The small molecule below binds the protein below.
Small molecule (SMILES): C[S@](=O)c1ccc(-c2nc(-c3ccc(F)cc3)c(-c3ccncc3)[nH]2)cc1

Binding-site contacts:
Ligand atom O2 contacts residue SER154 of chain 1.A at 2.8 Å (h-bond).
Ligand atom FD3 contacts residue LEU104 of chain 1.A at 3.1 Å.
Ligand atom CB2 contacts residue MET109 of chain 1.A at 3.5 Å (hydrophobic).
Ligand atom NB1 contacts residue ALA51 of chain 1.A at 3.5 Å.
Ligand atom CB3 contacts residue THR106 of chain 1.A at 3.8 Å.
Ligand atom CD4 contacts residue LYS53 of chain 1.A at 3.8 Å.
Ligand atom CA2 contacts residue SER154 of chain 1.A at 3.5 Å.
Ligand atom CB4 contacts residue LEU167 of chain 1.A at 4.0 Å (hydrophobic).
Ligand atom CA4 contacts residue ASP168 of chain 1.A at 3.6 Å.
Ligand atom FD3 contacts residue THR106 of chain 1.A at 3.8 Å.
Ligand atom NB1 contacts residue LEU108 of chain 1.A at 3.7 Å.
Ligand atom CB3 contacts residue ALA51 of chain 1.A at 3.7 Å (hydrophobic).
Ligand atom CC2 contacts residue LEU167 of chain 1.A at 3.6 Å (hydrophobic).
Ligand atom CD1 contacts residue LYS53 of chain 1.A at 3.8 Å.
Ligand atom C1 contacts residue ASP168 of chain 1.A at 3.0 Å.
Ligand atom CD4 contacts residue ALA51 of chain 1.A at 3.6 Å (hydrophobic).
Ligand atom C1 contacts residue LYS152 of chain 1.A at 3.9 Å.
Ligand atom CA5 contacts residue TYR35 of chain 1.A at 3.3 Å (hydrophobic).
Ligand atom C1 contacts residue ASN155 of chain 1.A at 3.4 Å.
Ligand atom CD5 contacts residue THR106 of chain 1.A at 3.8 Å.
Ligand atom CB2 contacts residue HIS107 of chain 1.A at 3.6 Å.
Ligand atom CA4 contacts residue TYR35 of chain 1.A at 3.3 Å (hydrophobic).
Ligand atom CB6 contacts residue MET109 of chain 1.A at 3.2 Å (hydrophobic).
Ligand atom CD5 contacts residue LYS53 of chain 1.A at 3.9 Å.
Ligand atom NC3 contacts residue LEU167 of chain 1.A at 3.9 Å.
Ligand atom CB6 contacts residue ALA51 of chain 1.A at 4.0 Å (hydrophobic).
Ligand atom CC4 contacts residue LEU167 of chain 1.A at 3.8 Å (hydrophobic).
Ligand atom NC1 contacts residue LEU167 of chain 1.A at 3.3 Å.
Ligand atom CA6 contacts residue TYR35 of chain 1.A at 4.0 Å (hydrophobic).
Ligand atom CA3 contacts residue TYR35 of chain 1.A at 3.9 Å (hydrophobic).
Ligand atom CA5 contacts residue ASP168 of chain 1.A at 3.6 Å.
Ligand atom CB2 contacts residue THR106 of chain 1.A at 3.9 Å.
Ligand atom CD3 contacts residue LYS53 of chain 1.A at 3.9 Å.
Ligand atom CB2 contacts residue ALA51 of chain 1.A at 3.4 Å (hydrophobic).
Ligand atom CD3 contacts residue THR106 of chain 1.A at 3.6 Å.
Ligand atom FD3 contacts residue VAL105 of chain 1.A at 3.3 Å.
Ligand atom CD5 contacts residue ALA51 of chain 1.A at 4.0 Å (hydrophobic).
Ligand atom NB1 contacts residue MET109 of chain 1.A at 2.9 Å (h-bond).
Ligand atom CD4 contacts residue THR106 of chain 1.A at 3.4 Å.
Ligand atom CC5 contacts residue LEU167 of chain 1.A at 3.5 Å (hydrophobic).

Sequence of chain 1.A:
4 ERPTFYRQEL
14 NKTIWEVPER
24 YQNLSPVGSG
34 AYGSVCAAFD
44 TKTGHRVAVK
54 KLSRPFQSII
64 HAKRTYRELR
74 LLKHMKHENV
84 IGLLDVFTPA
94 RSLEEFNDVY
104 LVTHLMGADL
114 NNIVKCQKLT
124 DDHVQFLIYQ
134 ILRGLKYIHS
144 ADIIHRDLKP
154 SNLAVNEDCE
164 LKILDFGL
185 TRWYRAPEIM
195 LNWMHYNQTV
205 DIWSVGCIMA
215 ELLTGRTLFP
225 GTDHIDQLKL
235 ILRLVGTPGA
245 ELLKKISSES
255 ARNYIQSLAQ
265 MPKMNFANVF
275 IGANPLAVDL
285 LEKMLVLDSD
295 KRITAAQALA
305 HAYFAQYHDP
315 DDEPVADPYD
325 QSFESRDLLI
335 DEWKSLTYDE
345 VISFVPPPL